This small molecule binds to this protein.
Small molecule (SMILES): O=C1OC(c2ccc(O)c(Cl)c2)(c2ccc(O)c(Cl)c2)c2cccc3cccc1c23

Sequence of chain 1.A:
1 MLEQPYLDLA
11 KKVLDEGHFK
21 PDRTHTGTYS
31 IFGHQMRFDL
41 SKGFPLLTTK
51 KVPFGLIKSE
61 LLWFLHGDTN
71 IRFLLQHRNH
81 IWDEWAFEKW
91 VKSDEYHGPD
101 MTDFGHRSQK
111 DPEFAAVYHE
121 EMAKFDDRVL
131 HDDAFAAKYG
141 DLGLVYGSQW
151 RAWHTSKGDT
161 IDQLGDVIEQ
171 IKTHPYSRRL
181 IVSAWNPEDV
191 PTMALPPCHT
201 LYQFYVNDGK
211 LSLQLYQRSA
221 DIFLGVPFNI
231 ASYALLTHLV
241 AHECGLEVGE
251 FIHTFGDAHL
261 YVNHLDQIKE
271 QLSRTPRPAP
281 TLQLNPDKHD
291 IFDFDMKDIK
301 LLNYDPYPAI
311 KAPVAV

Sequence of chain 2.A:
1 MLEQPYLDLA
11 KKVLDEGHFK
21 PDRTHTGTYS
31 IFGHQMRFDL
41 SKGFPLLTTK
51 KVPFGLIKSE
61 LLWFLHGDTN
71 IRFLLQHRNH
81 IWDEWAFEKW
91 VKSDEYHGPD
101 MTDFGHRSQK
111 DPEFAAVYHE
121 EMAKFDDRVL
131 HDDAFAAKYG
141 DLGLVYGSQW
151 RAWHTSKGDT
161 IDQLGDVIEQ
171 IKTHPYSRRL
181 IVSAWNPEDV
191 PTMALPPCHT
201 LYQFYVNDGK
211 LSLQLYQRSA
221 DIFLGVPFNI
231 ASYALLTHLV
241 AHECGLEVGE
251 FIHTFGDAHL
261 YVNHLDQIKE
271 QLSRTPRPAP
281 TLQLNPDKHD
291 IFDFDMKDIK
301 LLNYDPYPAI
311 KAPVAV

Binding-site contacts:
Ligand atom C23 contacts residue TRP85 of chain 2.A at 4.0 Å (hydrophobic).
Ligand atom C20 contacts residue GLU84 of chain 2.A at 4.4 Å.
Ligand atom C16 contacts residue VAL316 of chain 2.A at 3.7 Å (hydrophobic).
Ligand atom C17 contacts residue HIS106 of chain 2.A at 4.0 Å.
Ligand atom C21 contacts residue TRP85 of chain 2.A at 3.4 Å (hydrophobic).
Ligand atom C15 contacts residue VAL316 of chain 2.A at 3.7 Å (hydrophobic).
Ligand atom O3 contacts residue HIS106 of chain 2.A at 3.0 Å.
Ligand atom C17 contacts residue VAL316 of chain 2.A at 3.6 Å (hydrophobic).
Ligand atom CL1 contacts residue VAL316 of chain 2.A at 3.3 Å.
Ligand atom C4 contacts residue ALA194 of chain 2.A at 3.3 Å (hydrophobic).
Ligand atom CL2 contacts residue GLU84 of chain 2.A at 3.0 Å.
Ligand atom C14 contacts residue THR24 of chain 2.A at 3.9 Å.
Ligand atom C17 contacts residue GLY105 of chain 2.A at 3.9 Å.
Ligand atom C22 contacts residue TRP85 of chain 2.A at 3.5 Å (hydrophobic).
Ligand atom C22 contacts residue GLU84 of chain 2.A at 3.3 Å.
Ligand atom O3 contacts residue VAL316 of chain 2.A at 3.1 Å (h-bond).
Ligand atom C18 contacts residue VAL316 of chain 2.A at 4.0 Å (hydrophobic).
Ligand atom O3 contacts residue GLY105 of chain 2.A at 4.2 Å.
Ligand atom C7 contacts residue GLU88 of chain 2.A at 3.3 Å.
Ligand atom C8 contacts residue GLU88 of chain 2.A at 3.1 Å.
Ligand atom C20 contacts residue TRP85 of chain 2.A at 3.6 Å (hydrophobic).
Ligand atom CL1 contacts residue THR24 of chain 2.A at 3.7 Å.
Ligand atom C11 contacts residue TRP85 of chain 2.A at 4.5 Å (hydrophobic).
Ligand atom C16 contacts residue HIS106 of chain 2.A at 4.2 Å.
Ligand atom C21 contacts residue GLU84 of chain 2.A at 3.4 Å.
Ligand atom C23 contacts residue GLU84 of chain 2.A at 4.4 Å.
Ligand atom O2 contacts residue PO41 of chain 2.B at 3.4 Å (h-bond).
Ligand atom CL2 contacts residue TRP85 of chain 2.A at 3.4 Å.
Ligand atom C5 contacts residue ALA194 of chain 2.A at 4.0 Å (hydrophobic).
Ligand atom O4 contacts residue GLU84 of chain 2.A at 2.9 Å (salt-bridge).
Ligand atom C9 contacts residue GLU88 of chain 2.A at 3.6 Å.
Ligand atom C15 contacts residue THR24 of chain 2.A at 3.9 Å.
Ligand atom O3 contacts residue ASP103 of chain 2.A at 4.4 Å.
Ligand atom O2 contacts residue ARG179 of chain 1.A at 4.4 Å.
Ligand atom C3 contacts residue ARG179 of chain 1.A at 3.6 Å.
Ligand atom C24 contacts residue TRP85 of chain 2.A at 4.3 Å (hydrophobic).
Ligand atom C3 contacts residue ALA194 of chain 2.A at 3.9 Å (hydrophobic).
Ligand atom C4 contacts residue ARG179 of chain 1.A at 4.1 Å.
Ligand atom C19 contacts residue TRP85 of chain 2.A at 4.0 Å (hydrophobic).
Ligand atom O4 contacts residue TRP85 of chain 2.A at 3.8 Å.